This protein binds this small molecule.
Small molecule (SMILES): Nc1ncnc2c1ncn2[C@@H]1O[C@H](CO)[C@@H](O)[C@H]1O

Binding-site contacts:
Ligand atom C5 contacts residue ILE44 of chain 2.A at 3.6 Å (hydrophobic).
Ligand atom C2' contacts residue ASP43 of chain 2.A at 3.6 Å.
Ligand atom C4' contacts residue LEU53 of chain 2.A at 4.0 Å (hydrophobic).
Ligand atom C5 contacts residue ILE18 of chain 2.A at 4.1 Å (hydrophobic).
Ligand atom C2 contacts residue PHE41 of chain 2.A at 3.7 Å (hydrophobic).
Ligand atom O3' contacts residue HIS114 of chain 2.A at 3.4 Å.
Ligand atom O5' contacts residue HIS114 of chain 2.A at 3.5 Å (h-bond).
Ligand atom O2' contacts residue ILE44 of chain 2.A at 3.6 Å.
Ligand atom O2' contacts residue SER45 of chain 2.A at 3.4 Å.
Ligand atom C8 contacts residue ILE44 of chain 2.A at 4.0 Å (hydrophobic).
Ligand atom N1 contacts residue ILE44 of chain 2.A at 3.9 Å.
Ligand atom C5' contacts residue SER107 of chain 2.A at 3.8 Å.
Ligand atom O3' contacts residue ASP43 of chain 2.A at 2.6 Å (salt-bridge).
Ligand atom C4' contacts residue ASP43 of chain 2.A at 3.7 Å.
Ligand atom N3 contacts residue ASP43 of chain 2.A at 3.8 Å.
Ligand atom O4' contacts residue LEU53 of chain 2.A at 3.6 Å.
Ligand atom N9 contacts residue ILE44 of chain 2.A at 3.6 Å.
Ligand atom O4' contacts residue PHE19 of chain 2.A at 3.3 Å.
Ligand atom O2' contacts residue ASP43 of chain 2.A at 2.8 Å (salt-bridge).
Ligand atom N7 contacts residue ILE18 of chain 2.A at 3.7 Å.
Ligand atom N6 contacts residue ILE18 of chain 2.A at 4.0 Å.
Ligand atom O5' contacts residue HIS112 of chain 2.A at 2.5 Å (h-bond).
Ligand atom O5' contacts residue SER107 of chain 2.A at 4.0 Å.
Ligand atom N1 contacts residue ILE22 of chain 2.A at 3.9 Å.
Ligand atom N6 contacts residue ILE22 of chain 2.A at 3.8 Å.
Ligand atom C5' contacts residue HIS112 of chain 2.A at 3.2 Å.
Ligand atom N3 contacts residue ILE44 of chain 2.A at 3.2 Å (h-bond).
Ligand atom N3 contacts residue PHE41 of chain 2.A at 4.0 Å.
Ligand atom C1' contacts residue ASP43 of chain 2.A at 3.4 Å.
Ligand atom C3' contacts residue ASP43 of chain 2.A at 3.4 Å.
Ligand atom C2 contacts residue HIS42 of chain 2.A at 3.6 Å.
Ligand atom C1' contacts residue LEU53 of chain 2.A at 4.1 Å (hydrophobic).
Ligand atom C4 contacts residue ILE44 of chain 2.A at 3.3 Å (hydrophobic).
Ligand atom C6 contacts residue ILE22 of chain 2.A at 3.9 Å (hydrophobic).
Ligand atom N7 contacts residue ILE44 of chain 2.A at 4.0 Å.
Ligand atom C4' contacts residue PHE19 of chain 2.A at 4.1 Å (hydrophobic).
Ligand atom C5' contacts residue PHE19 of chain 2.A at 4.0 Å (hydrophobic).
Ligand atom C2 contacts residue ILE44 of chain 2.A at 3.5 Å (hydrophobic).
Ligand atom O4' contacts residue ASP43 of chain 2.A at 3.9 Å.
Ligand atom N9 contacts residue PHE19 of chain 2.A at 4.1 Å.

Sequence of chain 2.A:
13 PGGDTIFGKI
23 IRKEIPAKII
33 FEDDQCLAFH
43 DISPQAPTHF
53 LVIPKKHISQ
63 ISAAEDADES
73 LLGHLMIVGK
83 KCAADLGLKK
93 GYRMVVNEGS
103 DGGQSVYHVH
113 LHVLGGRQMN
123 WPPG